Sequence of chain 1.B:
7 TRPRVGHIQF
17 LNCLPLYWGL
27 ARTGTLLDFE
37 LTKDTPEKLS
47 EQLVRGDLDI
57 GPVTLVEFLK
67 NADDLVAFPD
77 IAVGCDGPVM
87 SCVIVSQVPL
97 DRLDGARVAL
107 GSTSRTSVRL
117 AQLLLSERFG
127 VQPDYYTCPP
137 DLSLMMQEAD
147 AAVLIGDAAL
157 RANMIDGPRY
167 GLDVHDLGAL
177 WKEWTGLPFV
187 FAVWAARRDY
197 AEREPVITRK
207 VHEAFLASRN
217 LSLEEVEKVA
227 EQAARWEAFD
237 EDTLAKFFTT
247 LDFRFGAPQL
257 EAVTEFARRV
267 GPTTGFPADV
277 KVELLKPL

A small-molecule ligand and the protein it binds are described below.
Small molecule (SMILES): C=C(Oc1cccc(C(=O)O)c1)C(=O)O

Binding-site contacts:
Ligand atom O10 contacts residue SER113 of chain 1.B at 2.8 Å (h-bond).
Ligand atom C13 contacts residue SER87 of chain 1.B at 3.3 Å.
Ligand atom O03 contacts residue PHE187 of chain 1.B at 3.4 Å.
Ligand atom O11 contacts residue THR112 of chain 1.B at 3.1 Å (h-bond).
Ligand atom C12 contacts residue PHE187 of chain 1.B at 3.6 Å (hydrophobic).
Ligand atom O14 contacts residue ASN18 of chain 1.B at 3.9 Å.
Ligand atom C02 contacts residue ASN18 of chain 1.B at 3.6 Å.
Ligand atom O14 contacts residue SER87 of chain 1.B at 3.4 Å (h-bond).
Ligand atom C02 contacts residue CYS88 of chain 1.B at 3.5 Å (hydrophobic).
Ligand atom O10 contacts residue ILE151 of chain 1.B at 3.6 Å.
Ligand atom C09 contacts residue SER113 of chain 1.B at 3.8 Å.
Ligand atom C09 contacts residue SER110 of chain 1.B at 3.5 Å.
Ligand atom C08 contacts residue ILE151 of chain 1.B at 3.7 Å (hydrophobic).
Ligand atom O15 contacts residue ASN18 of chain 1.B at 2.7 Å (h-bond).
Ligand atom O10 contacts residue THR112 of chain 1.B at 3.5 Å (h-bond).
Ligand atom C09 contacts residue THR112 of chain 1.B at 3.6 Å.
Ligand atom O15 contacts residue SER87 of chain 1.B at 2.8 Å (h-bond).
Ligand atom C06 contacts residue PRO42 of chain 1.B at 3.9 Å (hydrophobic).
Ligand atom O11 contacts residue THR60 of chain 1.B at 2.5 Å (h-bond).
Ligand atom O03 contacts residue CYS88 of chain 1.B at 3.0 Å (h-bond).
Ligand atom C13 contacts residue GLY152 of chain 1.B at 3.8 Å.
Ligand atom O14 contacts residue ILE151 of chain 1.B at 3.4 Å.
Ligand atom C13 contacts residue ASN18 of chain 1.B at 3.1 Å.
Ligand atom O11 contacts residue ARG111 of chain 1.B at 3.0 Å (salt-bridge).
Ligand atom O11 contacts residue SER110 of chain 1.B at 3.8 Å.
Ligand atom C09 contacts residue ILE151 of chain 1.B at 3.8 Å (hydrophobic).
Ligand atom O10 contacts residue SER110 of chain 1.B at 2.6 Å (h-bond).
Ligand atom C01 contacts residue VAL79 of chain 1.B at 3.4 Å (hydrophobic).
Ligand atom C12 contacts residue SER113 of chain 1.B at 3.5 Å.
Ligand atom C02 contacts residue SER87 of chain 1.B at 3.6 Å.
Ligand atom C09 contacts residue ARG111 of chain 1.B at 3.8 Å.
Ligand atom O14 contacts residue GLY152 of chain 1.B at 2.9 Å (h-bond).
Ligand atom C09 contacts residue THR60 of chain 1.B at 3.4 Å.
Ligand atom O14 contacts residue CYS88 of chain 1.B at 3.9 Å.
Ligand atom C01 contacts residue VAL85 of chain 1.B at 3.9 Å (hydrophobic).
Ligand atom C04 contacts residue PHE187 of chain 1.B at 3.4 Å (hydrophobic).
Ligand atom O10 contacts residue ARG111 of chain 1.B at 3.7 Å.
Ligand atom C01 contacts residue ASN18 of chain 1.B at 3.7 Å.
Ligand atom C07 contacts residue PRO42 of chain 1.B at 3.6 Å (hydrophobic).
Ligand atom C01 contacts residue SER87 of chain 1.B at 3.4 Å.